Sequence of chain 1.D:
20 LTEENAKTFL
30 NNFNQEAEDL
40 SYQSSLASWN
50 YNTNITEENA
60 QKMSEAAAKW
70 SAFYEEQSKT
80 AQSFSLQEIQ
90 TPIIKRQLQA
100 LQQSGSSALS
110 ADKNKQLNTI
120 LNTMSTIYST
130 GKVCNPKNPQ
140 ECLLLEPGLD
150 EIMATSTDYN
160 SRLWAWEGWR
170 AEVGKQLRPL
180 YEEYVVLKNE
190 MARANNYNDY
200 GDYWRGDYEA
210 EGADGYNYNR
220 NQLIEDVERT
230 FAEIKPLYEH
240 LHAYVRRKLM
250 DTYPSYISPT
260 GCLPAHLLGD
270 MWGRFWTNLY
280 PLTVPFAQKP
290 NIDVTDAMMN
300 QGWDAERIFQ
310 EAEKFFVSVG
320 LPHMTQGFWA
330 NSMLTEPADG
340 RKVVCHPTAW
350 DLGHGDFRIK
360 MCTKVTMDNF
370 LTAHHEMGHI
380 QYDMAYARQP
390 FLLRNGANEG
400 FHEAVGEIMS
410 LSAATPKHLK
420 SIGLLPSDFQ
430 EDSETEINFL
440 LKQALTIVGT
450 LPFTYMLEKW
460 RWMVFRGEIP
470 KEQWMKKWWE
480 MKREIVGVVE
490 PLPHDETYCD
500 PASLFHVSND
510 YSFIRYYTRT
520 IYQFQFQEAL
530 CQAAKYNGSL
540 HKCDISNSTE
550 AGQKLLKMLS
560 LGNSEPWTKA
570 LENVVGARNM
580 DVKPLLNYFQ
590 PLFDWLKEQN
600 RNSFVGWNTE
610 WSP

This protein binds this small molecule.
Small molecule (SMILES): CC(=O)N[C@H]1[C@H](O[C@H]2[C@H](O)[C@@H](NC(C)=O)CO[C@@H]2CO)O[C@H](CO)[C@@H](O)[C@@H]1O

Binding-site contacts:
Ligand atom O7 contacts residue ASN53 of chain 1.D at 3.4 Å (h-bond).
Ligand atom C7 contacts residue ASN53 of chain 1.D at 3.4 Å.
Ligand atom C8 contacts residue ARG340 of chain 1.D at 3.9 Å.
Ligand atom O5 contacts residue ASN58 of chain 1.D at 4.4 Å.
Ligand atom C4 contacts residue ASN53 of chain 1.D at 4.2 Å.
Ligand atom O6 contacts residue ASN58 of chain 1.D at 2.9 Å (h-bond).
Ligand atom O6 contacts residue THR55 of chain 1.D at 3.9 Å.
Ligand atom C8 contacts residue ASP338 of chain 1.D at 4.5 Å.
Ligand atom C2 contacts residue ASN53 of chain 1.D at 2.4 Å.
Ligand atom N2 contacts residue ASN53 of chain 1.D at 2.9 Å (h-bond).
Ligand atom C5 contacts residue GLU57 of chain 1.D at 4.4 Å.
Ligand atom C6 contacts residue ASN58 of chain 1.D at 4.3 Å.
Ligand atom C8 contacts residue GLU57 of chain 1.D at 3.6 Å.
Ligand atom C3 contacts residue ASN53 of chain 1.D at 3.8 Å.
Ligand atom C7 contacts residue ARG340 of chain 1.D at 4.2 Å.
Ligand atom C1 contacts residue ASN53 of chain 1.D at 1.4 Å.
Ligand atom C5 contacts residue ASN53 of chain 1.D at 3.6 Å.
Ligand atom O5 contacts residue ASN53 of chain 1.D at 2.3 Å (h-bond).
Ligand atom O6 contacts residue ASN53 of chain 1.D at 4.4 Å.
Ligand atom O7 contacts residue ARG340 of chain 1.D at 4.0 Å.
Ligand atom C6 contacts residue GLU57 of chain 1.D at 3.2 Å.
Ligand atom O6 contacts residue GLU57 of chain 1.D at 3.4 Å.